Sequence of chain 1.C:
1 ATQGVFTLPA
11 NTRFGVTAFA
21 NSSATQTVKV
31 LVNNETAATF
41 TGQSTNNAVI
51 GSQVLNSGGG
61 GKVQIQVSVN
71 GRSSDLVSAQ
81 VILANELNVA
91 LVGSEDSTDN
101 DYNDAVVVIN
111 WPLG

The protein below binds the small molecule below.
Small molecule (SMILES): CC(=O)N[C@H]1[C@H](O[C@@H]2[C@@H](O)[C@@H](O)O[C@H](CO)[C@@H]2O)O[C@H](CO)[C@@H](O[C@@H]2O[C@@H](C)[C@@H](O)[C@@H](O)[C@@H]2O)[C@@H]1O[C@@H]1O[C@H](CO)[C@H](O)[C@H](O)[C@H]1O

Binding-site contacts:
Ligand atom C2 contacts residue CA1 of chain 1.M at 3.3 Å.
Ligand atom O3 contacts residue ASP99 of chain 1.C at 2.5 Å (salt-bridge).
Ligand atom O3 contacts residue GAL1 of chain 1.O at 0.0 Å (h-bond).
Ligand atom C3 contacts residue CA1 of chain 1.N at 3.4 Å.
Ligand atom O5 contacts residue GAL1 of chain 1.O at 0.2 Å (h-bond).
Ligand atom C2 contacts residue ASP104 of chain 1.C at 3.2 Å.
Ligand atom O2 contacts residue ASP96 of chain 1.C at 2.5 Å (salt-bridge).
Ligand atom C4 contacts residue GLY114 of chain 1.D at 3.4 Å.
Ligand atom O2 contacts residue SER97 of chain 1.C at 3.4 Å.
Ligand atom N2 contacts residue GAL1 of chain 1.O at 2.8 Å (h-bond).
Ligand atom C2 contacts residue GAL1 of chain 1.O at 2.4 Å.
Ligand atom O4 contacts residue ASN21 of chain 1.C at 3.1 Å (h-bond).
Ligand atom C3 contacts residue ASP99 of chain 1.C at 3.1 Å.
Ligand atom C7 contacts residue GAL1 of chain 1.O at 3.1 Å.
Ligand atom O3 contacts residue CA1 of chain 1.N at 2.5 Å.
Ligand atom O1 contacts residue GAL1 of chain 1.O at 1.2 Å.
Ligand atom C4 contacts residue GAL1 of chain 1.O at 0.1 Å.
Ligand atom C5 contacts residue GAL1 of chain 1.O at 0.1 Å.
Ligand atom C1 contacts residue GAL1 of chain 1.O at 0.2 Å.
Ligand atom C6 contacts residue ASP96 of chain 1.C at 3.4 Å.
Ligand atom O5 contacts residue GAL1 of chain 1.O at 2.3 Å (h-bond).
Ligand atom O7 contacts residue GAL1 of chain 1.O at 3.0 Å (h-bond).
Ligand atom C6 contacts residue GAL1 of chain 1.O at 0.2 Å.
Ligand atom O2 contacts residue ASP104 of chain 1.C at 3.1 Å (salt-bridge).
Ligand atom O3 contacts residue ASP101 of chain 1.C at 3.0 Å (salt-bridge).
Ligand atom O5 contacts residue SER23 of chain 1.C at 3.1 Å (h-bond).
Ligand atom O3 contacts residue CA1 of chain 1.M at 2.5 Å.
Ligand atom C1 contacts residue GAL1 of chain 1.O at 1.4 Å.
Ligand atom O4 contacts residue GLY114 of chain 1.D at 2.5 Å (h-bond).
Ligand atom O2 contacts residue CA1 of chain 1.M at 2.5 Å.
Ligand atom C3 contacts residue CA1 of chain 1.M at 3.4 Å.
Ligand atom O6 contacts residue GAL1 of chain 1.O at 0.3 Å (h-bond).
Ligand atom O2 contacts residue GAL1 of chain 1.O at 0.1 Å (h-bond).
Ligand atom C3 contacts residue GAL1 of chain 1.O at 0.1 Å.
Ligand atom O4 contacts residue GAL1 of chain 1.O at 0.1 Å (h-bond).
Ligand atom C2 contacts residue GAL1 of chain 1.O at 0.1 Å.
Ligand atom C4 contacts residue CA1 of chain 1.N at 3.4 Å.
Ligand atom C2 contacts residue ASP96 of chain 1.C at 3.4 Å.
Ligand atom O4 contacts residue CA1 of chain 1.N at 2.5 Å.
Ligand atom O3 contacts residue ASP104 of chain 1.C at 3.1 Å (salt-bridge).

Sequence of chain 1.D:
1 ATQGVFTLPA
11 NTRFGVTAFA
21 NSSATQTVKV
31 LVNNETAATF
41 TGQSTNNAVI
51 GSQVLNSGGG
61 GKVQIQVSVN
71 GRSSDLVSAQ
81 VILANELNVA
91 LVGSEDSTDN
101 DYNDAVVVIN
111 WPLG